Binding-site contacts:
Ligand atom C8 contacts residue THR90 of chain 4.A at 3.3 Å.
Ligand atom N7 contacts residue PHE159 of chain 4.A at 3.8 Å.
Ligand atom N9 contacts residue PHE159 of chain 4.A at 4.1 Å.
Ligand atom C2 contacts residue PHE159 of chain 4.A at 3.6 Å (hydrophobic).
Ligand atom C4 contacts residue CYS91 of chain 4.A at 4.0 Å (hydrophobic).
Ligand atom N7 contacts residue ASP204 of chain 4.A at 2.7 Å (salt-bridge).
Ligand atom O6 contacts residue PHE159 of chain 4.A at 4.0 Å.
Ligand atom O6 contacts residue ASP204 of chain 4.A at 3.9 Å.
Ligand atom C6 contacts residue GLY92 of chain 4.A at 3.8 Å.
Ligand atom N3 contacts residue PHE159 of chain 4.A at 3.7 Å.
Ligand atom N3 contacts residue ILE178 of chain 4.A at 3.6 Å.
Ligand atom C8 contacts residue GLY92 of chain 4.A at 4.0 Å.
Ligand atom C4 contacts residue ILE178 of chain 4.A at 3.8 Å (hydrophobic).
Ligand atom C5 contacts residue ILE178 of chain 4.A at 3.9 Å (hydrophobic).
Ligand atom N1 contacts residue PHE159 of chain 4.A at 3.7 Å.
Ligand atom C8 contacts residue ARG217 of chain 4.A at 4.1 Å.
Ligand atom C5 contacts residue ASP204 of chain 4.A at 3.8 Å.
Ligand atom C5 contacts residue GLY92 of chain 4.A at 3.5 Å.
Ligand atom C2 contacts residue GLU179 of chain 4.A at 3.9 Å.
Ligand atom N3 contacts residue MET180 of chain 4.A at 3.7 Å.
Ligand atom C6 contacts residue PHE159 of chain 4.A at 3.5 Å (hydrophobic).
Ligand atom N9 contacts residue THR90 of chain 4.A at 3.3 Å (h-bond).
Ligand atom C8 contacts residue SER203 of chain 4.A at 3.1 Å.
Ligand atom N9 contacts residue CYS91 of chain 4.A at 3.6 Å.
Ligand atom C8 contacts residue ASP204 of chain 4.A at 3.4 Å.
Ligand atom C5 contacts residue CYS91 of chain 4.A at 3.8 Å (hydrophobic).
Ligand atom N1 contacts residue ILE178 of chain 4.A at 3.8 Å.
Ligand atom O6 contacts residue LEU206 of chain 4.A at 4.0 Å.
Ligand atom C6 contacts residue ILE178 of chain 4.A at 3.9 Å (hydrophobic).
Ligand atom N7 contacts residue SER203 of chain 4.A at 3.5 Å (h-bond).
Ligand atom N3 contacts residue GLU179 of chain 4.A at 3.5 Å.
Ligand atom O6 contacts residue GLY92 of chain 4.A at 3.5 Å.
Ligand atom C4 contacts residue PHE159 of chain 4.A at 3.6 Å (hydrophobic).
Ligand atom C5 contacts residue PHE159 of chain 4.A at 3.4 Å (hydrophobic).
Ligand atom C4 contacts residue GLY92 of chain 4.A at 4.1 Å.
Ligand atom C2 contacts residue ILE178 of chain 4.A at 3.6 Å (hydrophobic).
Ligand atom N7 contacts residue CYS91 of chain 4.A at 3.3 Å.
Ligand atom N7 contacts residue GLY92 of chain 4.A at 3.5 Å (h-bond).
Ligand atom C2 contacts residue MET180 of chain 4.A at 3.8 Å (hydrophobic).
Ligand atom C8 contacts residue CYS91 of chain 4.A at 3.3 Å (hydrophobic).

This small molecule binds to this protein.
Small molecule (SMILES): O=c1[nH]cnc2nc[nH]c12

Sequence of chain 4.A:
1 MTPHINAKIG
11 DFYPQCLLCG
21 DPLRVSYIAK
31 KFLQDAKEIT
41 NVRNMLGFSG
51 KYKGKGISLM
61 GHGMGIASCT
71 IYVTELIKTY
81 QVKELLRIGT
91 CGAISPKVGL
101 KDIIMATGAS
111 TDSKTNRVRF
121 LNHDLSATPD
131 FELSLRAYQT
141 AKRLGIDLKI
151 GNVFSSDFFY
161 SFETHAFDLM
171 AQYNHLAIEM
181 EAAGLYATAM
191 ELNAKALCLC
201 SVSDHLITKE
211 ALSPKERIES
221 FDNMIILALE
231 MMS